This protein binds this small molecule.
Small molecule (SMILES): CC(=O)N[C@@H]1[C@@H](O)[C@H](O)[C@@H](CO)O[C@H]1O

Sequence of chain 1.B:
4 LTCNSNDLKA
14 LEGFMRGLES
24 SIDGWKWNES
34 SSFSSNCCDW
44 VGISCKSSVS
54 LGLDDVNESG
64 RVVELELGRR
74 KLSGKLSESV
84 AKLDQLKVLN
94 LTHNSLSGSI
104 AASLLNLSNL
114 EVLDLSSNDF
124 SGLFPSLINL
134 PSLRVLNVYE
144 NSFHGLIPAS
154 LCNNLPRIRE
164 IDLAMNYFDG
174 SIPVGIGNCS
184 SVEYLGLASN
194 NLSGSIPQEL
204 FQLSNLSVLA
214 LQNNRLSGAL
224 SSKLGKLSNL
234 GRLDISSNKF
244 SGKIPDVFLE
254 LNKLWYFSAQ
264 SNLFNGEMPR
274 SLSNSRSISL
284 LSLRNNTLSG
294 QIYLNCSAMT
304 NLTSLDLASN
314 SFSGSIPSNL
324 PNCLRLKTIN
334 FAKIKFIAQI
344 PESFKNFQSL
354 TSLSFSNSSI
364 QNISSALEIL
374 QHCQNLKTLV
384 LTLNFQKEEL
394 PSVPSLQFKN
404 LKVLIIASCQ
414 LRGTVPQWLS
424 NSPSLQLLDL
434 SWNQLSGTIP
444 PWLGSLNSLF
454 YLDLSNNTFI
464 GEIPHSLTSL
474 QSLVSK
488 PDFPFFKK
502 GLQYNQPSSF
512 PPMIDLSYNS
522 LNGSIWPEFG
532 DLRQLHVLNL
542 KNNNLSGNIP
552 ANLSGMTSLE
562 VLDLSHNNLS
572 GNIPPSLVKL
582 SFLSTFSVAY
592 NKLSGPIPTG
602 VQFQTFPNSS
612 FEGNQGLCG

Binding-site contacts:
Ligand atom O5 contacts residue SER300 of chain 1.B at 3.8 Å.
Ligand atom N2 contacts residue TYR296 of chain 1.B at 3.9 Å.
Ligand atom C1 contacts residue ASN277 of chain 1.B at 3.9 Å.
Ligand atom C8 contacts residue ASN298 of chain 1.B at 4.2 Å.
Ligand atom C1 contacts residue ASN298 of chain 1.B at 1.4 Å.
Ligand atom C3 contacts residue ASN298 of chain 1.B at 3.6 Å.
Ligand atom C8 contacts residue TYR296 of chain 1.B at 3.4 Å (hydrophobic).
Ligand atom O6 contacts residue ARG279 of chain 1.B at 3.4 Å (salt-bridge).
Ligand atom O6 contacts residue ALA301 of chain 1.B at 4.1 Å.
Ligand atom N2 contacts residue ASN277 of chain 1.B at 3.6 Å.
Ligand atom O5 contacts residue ASN277 of chain 1.B at 4.2 Å.
Ligand atom O5 contacts residue ALA301 of chain 1.B at 3.7 Å.
Ligand atom C5 contacts residue SER300 of chain 1.B at 4.3 Å.
Ligand atom C2 contacts residue ASN277 of chain 1.B at 3.6 Å.
Ligand atom C1 contacts residue SER300 of chain 1.B at 4.4 Å.
Ligand atom O5 contacts residue ASN298 of chain 1.B at 2.4 Å (h-bond).
Ligand atom C6 contacts residue ARG279 of chain 1.B at 4.1 Å.
Ligand atom C1 contacts residue ALA301 of chain 1.B at 4.2 Å (hydrophobic).
Ligand atom N2 contacts residue ASN298 of chain 1.B at 2.5 Å (h-bond).
Ligand atom C5 contacts residue ASN298 of chain 1.B at 3.7 Å.
Ligand atom C2 contacts residue ASN298 of chain 1.B at 2.2 Å.
Ligand atom C7 contacts residue TYR296 of chain 1.B at 4.1 Å (hydrophobic).
Ligand atom O6 contacts residue SER300 of chain 1.B at 3.4 Å (h-bond).
Ligand atom C4 contacts residue ASN298 of chain 1.B at 4.1 Å.
Ligand atom C7 contacts residue ASN298 of chain 1.B at 3.7 Å.